Binding-site contacts:
Ligand atom C7 contacts residue ALA74 of chain 2.A at 4.0 Å (hydrophobic).
Ligand atom C8 contacts residue SER38 of chain 2.A at 4.4 Å.
Ligand atom C7 contacts residue ARG37 of chain 2.A at 3.5 Å.
Ligand atom C10 contacts residue ALA74 of chain 2.A at 4.3 Å (hydrophobic).
Ligand atom C3 contacts residue MET47 of chain 2.B at 3.7 Å (hydrophobic).
Ligand atom C18 contacts residue LEU159 of chain 2.A at 4.0 Å (hydrophobic).
Ligand atom C18 contacts residue MET47 of chain 2.B at 4.4 Å (hydrophobic).
Ligand atom C13 contacts residue MET47 of chain 2.B at 3.8 Å (hydrophobic).
Ligand atom C2 contacts residue TYR16 of chain 2.B at 3.3 Å (hydrophobic).
Ligand atom CL19 contacts residue ILE11 of chain 2.A at 3.6 Å.
Ligand atom C14 contacts residue LEU57 of chain 2.B at 4.0 Å (hydrophobic).
Ligand atom C15 contacts residue MET47 of chain 2.B at 3.9 Å (hydrophobic).
Ligand atom CL20 contacts residue ILE54 of chain 2.B at 4.1 Å.
Ligand atom C9 contacts residue ALA74 of chain 2.A at 3.8 Å (hydrophobic).
Ligand atom C16 contacts residue LEU159 of chain 2.A at 4.3 Å (hydrophobic).
Ligand atom C7 contacts residue VAL39 of chain 2.A at 3.4 Å (hydrophobic).
Ligand atom C1 contacts residue TYR16 of chain 2.B at 3.8 Å (hydrophobic).
Ligand atom N11 contacts residue ARG37 of chain 2.A at 4.2 Å.
Ligand atom C8 contacts residue ALA74 of chain 2.A at 3.6 Å (hydrophobic).
Ligand atom CL20 contacts residue LEU53 of chain 2.B at 3.8 Å.
Ligand atom CL20 contacts residue MET47 of chain 2.B at 4.3 Å.
Ligand atom C3 contacts residue TYR16 of chain 2.B at 4.1 Å (hydrophobic).
Ligand atom C4 contacts residue MET47 of chain 2.B at 4.3 Å (hydrophobic).
Ligand atom C17 contacts residue LEU159 of chain 2.A at 3.5 Å (hydrophobic).
Ligand atom C7 contacts residue SER38 of chain 2.A at 4.1 Å.
Ligand atom C8 contacts residue ARG37 of chain 2.A at 3.7 Å.
Ligand atom C16 contacts residue MET47 of chain 2.B at 4.1 Å (hydrophobic).
Ligand atom C15 contacts residue LEU157 of chain 2.A at 4.1 Å (hydrophobic).
Ligand atom C17 contacts residue LEU157 of chain 2.A at 4.2 Å (hydrophobic).
Ligand atom CL19 contacts residue LEU53 of chain 2.B at 4.3 Å.
Ligand atom C6 contacts residue LEU157 of chain 2.A at 4.2 Å (hydrophobic).
Ligand atom C12 contacts residue TYR16 of chain 2.B at 3.9 Å (hydrophobic).
Ligand atom C15 contacts residue LEU57 of chain 2.B at 4.1 Å (hydrophobic).
Ligand atom C14 contacts residue MET47 of chain 2.B at 3.5 Å (hydrophobic).
Ligand atom C16 contacts residue LEU157 of chain 2.A at 4.0 Å (hydrophobic).
Ligand atom C14 contacts residue LEU14 of chain 2.B at 4.4 Å (hydrophobic).
Ligand atom CL20 contacts residue LEU57 of chain 2.B at 3.5 Å.
Ligand atom C14 contacts residue LEU157 of chain 2.A at 4.4 Å (hydrophobic).
Ligand atom C6 contacts residue VAL39 of chain 2.A at 3.5 Å (hydrophobic).
Ligand atom C9 contacts residue ARG37 of chain 2.A at 3.6 Å.

Sequence of chain 2.B:
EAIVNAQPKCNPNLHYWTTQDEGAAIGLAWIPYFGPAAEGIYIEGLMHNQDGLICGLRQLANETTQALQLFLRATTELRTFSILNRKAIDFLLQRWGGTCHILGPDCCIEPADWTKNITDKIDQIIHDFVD

A protein and the small-molecule ligand that binds it are described below.
Small molecule (SMILES): CN[C@H]1CC[C@@H](c2ccc(Cl)c(Cl)c2)c2ccccc21

Sequence of chain 2.A:
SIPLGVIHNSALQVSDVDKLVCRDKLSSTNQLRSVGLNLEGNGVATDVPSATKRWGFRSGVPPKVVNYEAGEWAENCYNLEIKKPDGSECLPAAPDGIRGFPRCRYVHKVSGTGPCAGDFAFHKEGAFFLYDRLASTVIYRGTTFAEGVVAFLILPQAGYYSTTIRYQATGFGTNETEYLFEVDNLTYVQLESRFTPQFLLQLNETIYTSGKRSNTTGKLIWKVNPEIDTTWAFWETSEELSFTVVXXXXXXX